Sequence of chain 1.B:
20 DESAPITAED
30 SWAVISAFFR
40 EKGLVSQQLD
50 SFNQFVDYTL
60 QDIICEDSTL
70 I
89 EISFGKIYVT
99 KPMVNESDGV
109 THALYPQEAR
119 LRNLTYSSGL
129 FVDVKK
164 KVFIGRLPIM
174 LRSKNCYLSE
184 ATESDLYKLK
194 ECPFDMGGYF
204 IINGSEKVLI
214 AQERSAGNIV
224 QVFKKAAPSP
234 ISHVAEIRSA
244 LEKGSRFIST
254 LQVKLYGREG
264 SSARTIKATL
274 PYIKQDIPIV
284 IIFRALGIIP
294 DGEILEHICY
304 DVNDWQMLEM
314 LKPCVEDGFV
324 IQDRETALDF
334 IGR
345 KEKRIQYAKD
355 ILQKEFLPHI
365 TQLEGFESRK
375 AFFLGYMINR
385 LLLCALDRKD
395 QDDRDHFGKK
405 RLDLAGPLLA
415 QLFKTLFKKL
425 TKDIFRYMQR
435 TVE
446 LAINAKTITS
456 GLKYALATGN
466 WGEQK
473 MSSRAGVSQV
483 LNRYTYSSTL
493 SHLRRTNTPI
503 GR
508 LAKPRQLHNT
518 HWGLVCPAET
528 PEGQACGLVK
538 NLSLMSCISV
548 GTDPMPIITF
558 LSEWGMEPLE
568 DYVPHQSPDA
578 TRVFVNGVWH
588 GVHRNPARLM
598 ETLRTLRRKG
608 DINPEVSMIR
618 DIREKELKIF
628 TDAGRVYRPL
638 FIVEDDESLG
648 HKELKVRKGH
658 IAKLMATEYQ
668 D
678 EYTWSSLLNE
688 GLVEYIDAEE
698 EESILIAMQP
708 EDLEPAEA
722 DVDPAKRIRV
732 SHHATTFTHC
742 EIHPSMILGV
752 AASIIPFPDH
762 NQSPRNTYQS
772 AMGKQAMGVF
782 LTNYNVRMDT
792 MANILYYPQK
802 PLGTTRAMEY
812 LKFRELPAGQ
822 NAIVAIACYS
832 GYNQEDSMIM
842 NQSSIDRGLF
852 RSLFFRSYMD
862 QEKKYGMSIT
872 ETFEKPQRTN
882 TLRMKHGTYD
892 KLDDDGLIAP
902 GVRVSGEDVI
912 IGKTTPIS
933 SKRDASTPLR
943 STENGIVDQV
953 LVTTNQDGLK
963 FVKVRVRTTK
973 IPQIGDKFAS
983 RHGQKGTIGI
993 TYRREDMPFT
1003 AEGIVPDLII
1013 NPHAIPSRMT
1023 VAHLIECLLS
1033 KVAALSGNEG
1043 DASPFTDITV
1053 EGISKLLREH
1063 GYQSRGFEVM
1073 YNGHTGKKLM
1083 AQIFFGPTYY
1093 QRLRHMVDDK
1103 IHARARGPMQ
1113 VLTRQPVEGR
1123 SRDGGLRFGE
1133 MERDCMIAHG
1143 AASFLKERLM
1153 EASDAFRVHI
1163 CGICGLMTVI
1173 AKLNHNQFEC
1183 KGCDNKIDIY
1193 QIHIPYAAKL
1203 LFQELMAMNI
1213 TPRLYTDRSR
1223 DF

Sequence of chain 1.A:
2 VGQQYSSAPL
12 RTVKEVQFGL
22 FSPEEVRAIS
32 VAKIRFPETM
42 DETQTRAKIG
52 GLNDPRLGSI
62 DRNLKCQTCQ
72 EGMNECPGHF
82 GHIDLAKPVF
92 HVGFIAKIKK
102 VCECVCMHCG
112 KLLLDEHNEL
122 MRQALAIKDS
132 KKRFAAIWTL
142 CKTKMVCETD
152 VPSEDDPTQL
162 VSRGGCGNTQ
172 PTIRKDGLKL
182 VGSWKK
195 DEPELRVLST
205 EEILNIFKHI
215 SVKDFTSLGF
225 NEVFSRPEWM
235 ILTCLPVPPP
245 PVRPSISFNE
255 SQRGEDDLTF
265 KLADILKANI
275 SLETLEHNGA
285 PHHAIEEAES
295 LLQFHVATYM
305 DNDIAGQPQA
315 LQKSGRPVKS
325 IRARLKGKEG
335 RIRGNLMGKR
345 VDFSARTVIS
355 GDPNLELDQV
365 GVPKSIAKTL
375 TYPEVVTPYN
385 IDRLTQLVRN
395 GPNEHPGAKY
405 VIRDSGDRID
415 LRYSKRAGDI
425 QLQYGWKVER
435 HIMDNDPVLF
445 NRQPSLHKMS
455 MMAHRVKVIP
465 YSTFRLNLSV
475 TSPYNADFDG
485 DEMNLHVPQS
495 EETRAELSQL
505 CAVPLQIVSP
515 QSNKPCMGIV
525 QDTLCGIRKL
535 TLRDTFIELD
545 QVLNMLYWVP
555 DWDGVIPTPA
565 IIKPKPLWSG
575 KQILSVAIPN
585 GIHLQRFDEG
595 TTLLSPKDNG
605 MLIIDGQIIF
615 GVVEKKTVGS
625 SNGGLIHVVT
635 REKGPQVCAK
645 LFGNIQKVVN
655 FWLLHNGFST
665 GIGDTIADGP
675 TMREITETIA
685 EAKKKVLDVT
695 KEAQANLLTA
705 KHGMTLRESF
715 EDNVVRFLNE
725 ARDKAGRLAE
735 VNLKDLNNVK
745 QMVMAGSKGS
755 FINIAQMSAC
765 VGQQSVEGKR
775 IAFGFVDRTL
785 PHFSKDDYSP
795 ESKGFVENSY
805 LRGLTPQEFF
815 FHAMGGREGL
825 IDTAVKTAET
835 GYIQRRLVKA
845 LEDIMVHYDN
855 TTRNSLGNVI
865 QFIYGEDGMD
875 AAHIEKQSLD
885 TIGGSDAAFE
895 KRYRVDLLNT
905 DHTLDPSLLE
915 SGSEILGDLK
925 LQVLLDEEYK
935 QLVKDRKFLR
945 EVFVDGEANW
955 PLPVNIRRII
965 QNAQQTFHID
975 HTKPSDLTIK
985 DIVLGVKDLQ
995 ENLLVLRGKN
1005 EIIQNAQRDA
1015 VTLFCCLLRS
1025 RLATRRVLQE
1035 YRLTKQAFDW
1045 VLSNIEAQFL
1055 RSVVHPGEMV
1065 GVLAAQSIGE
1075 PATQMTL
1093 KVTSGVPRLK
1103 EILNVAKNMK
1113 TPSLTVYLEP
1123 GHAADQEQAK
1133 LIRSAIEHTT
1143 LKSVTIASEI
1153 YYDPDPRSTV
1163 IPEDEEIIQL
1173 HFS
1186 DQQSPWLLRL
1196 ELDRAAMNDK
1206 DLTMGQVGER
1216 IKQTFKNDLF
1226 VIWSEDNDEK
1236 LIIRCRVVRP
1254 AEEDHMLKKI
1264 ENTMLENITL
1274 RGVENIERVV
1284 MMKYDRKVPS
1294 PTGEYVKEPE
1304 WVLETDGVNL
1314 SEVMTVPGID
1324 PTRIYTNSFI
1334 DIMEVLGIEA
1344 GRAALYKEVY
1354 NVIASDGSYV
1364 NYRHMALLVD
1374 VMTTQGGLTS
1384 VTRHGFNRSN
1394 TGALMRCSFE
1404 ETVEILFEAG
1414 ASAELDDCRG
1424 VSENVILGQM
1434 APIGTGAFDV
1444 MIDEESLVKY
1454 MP

A protein and the small-molecule ligand that binds it are described below.
Small molecule (SMILES): Cc1cn([C@H]2C[C@H](O[P](=O)(O)OC[C@H]3O[C@@H](n4cnc5c(N)ncnc54)C[C@@H]3O[P](=O)(O)OC[C@H]3O[C@@H](n4ccc(N)nc4=O)C[C@@H]3O[P](=O)(O)OC[C@H]3O[C@@H](n4cc(C)c(=O)[nH]c4=O)C[C@@H]3O[P](=O)(O)OC[C@H]3O[C@@H](n4cc(C)c(=O)[nH]c4=O)C[C@@H]3O)[C@@H](CO[P](=O)(O)O[C@H]3C[C@H](n4ccc(N)nc4=O)O[C@@H]3CO[P](=O)(O)O[C@H]3C[C@H](n4cnc5c(N)ncnc54)O[C@@H]3CO)O2)c(=O)[nH]c1=O

Binding-site contacts:
Ligand atom O5' contacts residue HIS1387 of chain 1.A at 4.2 Å.
Ligand atom O5' contacts residue LEU508 of chain 1.B at 2.9 Å (h-bond).
Ligand atom O3' contacts residue HIS1387 of chain 1.A at 3.1 Å (h-bond).
Ligand atom P contacts residue HIS1387 of chain 1.A at 4.2 Å.
Ligand atom OP1 contacts residue ALA1108 of chain 1.A at 3.3 Å.
Ligand atom O4' contacts residue HIS1387 of chain 1.A at 3.5 Å.
Ligand atom C4' contacts residue HIS1387 of chain 1.A at 3.7 Å.
Ligand atom N7 contacts residue ARG504 of chain 1.B at 3.8 Å.
Ligand atom C5' contacts residue LEU508 of chain 1.B at 4.3 Å (hydrophobic).
Ligand atom O4' contacts residue HIS1387 of chain 1.A at 4.2 Å.
Ligand atom OP1 contacts residue LYS1112 of chain 1.A at 4.1 Å.
Ligand atom C4' contacts residue LYS1102 of chain 1.A at 4.2 Å.
Ligand atom OP1 contacts residue ARG1391 of chain 1.A at 3.2 Å (salt-bridge).
Ligand atom C6 contacts residue ARG504 of chain 1.B at 4.4 Å.
Ligand atom OP1 contacts residue HIS1387 of chain 1.A at 3.9 Å.
Ligand atom O2 contacts residue ARG1386 of chain 1.A at 4.3 Å.
Ligand atom C5 contacts residue ARG504 of chain 1.B at 4.4 Å.
Ligand atom C4' contacts residue HIS1387 of chain 1.A at 3.3 Å.
Ligand atom C3' contacts residue HIS1387 of chain 1.A at 4.0 Å.
Ligand atom N4 contacts residue ARG504 of chain 1.B at 3.8 Å.
Ligand atom C5' contacts residue ASN1106 of chain 1.A at 4.0 Å.
Ligand atom N6 contacts residue ARG504 of chain 1.B at 3.3 Å (salt-bridge).
Ligand atom C5' contacts residue HIS1387 of chain 1.A at 3.1 Å.
Ligand atom C5' contacts residue LYS1102 of chain 1.A at 4.1 Å.